Sequence of chain 11.A:
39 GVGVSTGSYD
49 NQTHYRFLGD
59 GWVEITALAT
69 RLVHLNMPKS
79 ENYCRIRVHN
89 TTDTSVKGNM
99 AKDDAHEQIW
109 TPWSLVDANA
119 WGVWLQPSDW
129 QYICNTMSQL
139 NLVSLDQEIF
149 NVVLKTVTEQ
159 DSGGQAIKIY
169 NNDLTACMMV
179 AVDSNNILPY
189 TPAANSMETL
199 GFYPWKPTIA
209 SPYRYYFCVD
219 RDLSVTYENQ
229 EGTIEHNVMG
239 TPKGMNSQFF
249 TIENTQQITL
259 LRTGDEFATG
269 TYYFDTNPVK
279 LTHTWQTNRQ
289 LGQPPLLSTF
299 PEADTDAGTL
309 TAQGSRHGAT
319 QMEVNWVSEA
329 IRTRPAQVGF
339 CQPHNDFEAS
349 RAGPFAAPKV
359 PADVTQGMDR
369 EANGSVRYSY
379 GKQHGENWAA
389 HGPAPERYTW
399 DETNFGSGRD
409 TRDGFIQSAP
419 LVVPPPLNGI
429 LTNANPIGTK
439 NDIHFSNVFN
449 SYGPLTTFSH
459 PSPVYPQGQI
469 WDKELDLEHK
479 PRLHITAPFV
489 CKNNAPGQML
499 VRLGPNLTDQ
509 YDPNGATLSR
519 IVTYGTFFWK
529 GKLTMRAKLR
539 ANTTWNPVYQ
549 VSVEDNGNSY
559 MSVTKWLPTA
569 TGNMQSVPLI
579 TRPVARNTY

This small molecule binds to this protein.
Small molecule (SMILES): N=c1ccn([C@H]2C[C@H](O[P](=O)(O)OC[C@H]3O[C@@H](n4cnc5c(N)ncnc54)C[C@@H]3O[P](=O)(O)OC[C@H]3O[C@@H](n4cnc5c(N)ncnc54)C[C@@H]3O[P](=O)(O)OC[C@H]3O[C@@H](n4cnc5c(N)ncnc54)C[C@@H]3O)[C@@H](COP(=O)=O)O2)c(=O)[nH]1

Binding-site contacts:
Ligand atom P contacts residue GLN137 of chain 11.A at 3.5 Å.
Ligand atom P contacts residue ASN139 of chain 11.A at 3.7 Å.
Ligand atom O4' contacts residue TRP60 of chain 11.A at 4.2 Å.
Ligand atom OP1 contacts residue PRO276 of chain 11.A at 3.1 Å.
Ligand atom O5' contacts residue GLN137 of chain 11.A at 4.3 Å.
Ligand atom OP2 contacts residue ARG534 of chain 11.A at 3.6 Å.
Ligand atom C3' contacts residue PRO276 of chain 11.A at 3.2 Å (hydrophobic).
Ligand atom C2' contacts residue TRP60 of chain 11.A at 4.1 Å (hydrophobic).
Ligand atom O3' contacts residue GLN137 of chain 11.A at 2.0 Å (h-bond).
Ligand atom O5' contacts residue TRP60 of chain 11.A at 3.8 Å.
Ligand atom C1' contacts residue TRP60 of chain 11.A at 3.5 Å (hydrophobic).
Ligand atom C5 contacts residue TRP60 of chain 11.A at 3.8 Å (hydrophobic).
Ligand atom OP1 contacts residue ASN139 of chain 11.A at 3.1 Å (h-bond).
Ligand atom O3' contacts residue TRP60 of chain 11.A at 4.4 Å.
Ligand atom C8 contacts residue TRP60 of chain 11.A at 4.4 Å (hydrophobic).
Ligand atom C6 contacts residue TRP60 of chain 11.A at 3.4 Å (hydrophobic).
Ligand atom C1' contacts residue GLN137 of chain 11.A at 4.0 Å.
Ligand atom O5' contacts residue PRO276 of chain 11.A at 2.8 Å.
Ligand atom C2 contacts residue TRP60 of chain 11.A at 3.4 Å (hydrophobic).
Ligand atom OP1 contacts residue GLN137 of chain 11.A at 4.4 Å.
Ligand atom C3' contacts residue GLN137 of chain 11.A at 2.6 Å.
Ligand atom OP2 contacts residue ASN139 of chain 11.A at 3.3 Å (h-bond).
Ligand atom N6 contacts residue ASP58 of chain 11.A at 4.3 Å.
Ligand atom OP1 contacts residue ASN275 of chain 11.A at 4.5 Å.
Ligand atom C2' contacts residue GLN137 of chain 11.A at 2.9 Å.
Ligand atom C4' contacts residue PRO276 of chain 11.A at 3.7 Å (hydrophobic).
Ligand atom OP2 contacts residue PRO276 of chain 11.A at 3.9 Å.
Ligand atom OP2 contacts residue GLN137 of chain 11.A at 3.8 Å.
Ligand atom N7 contacts residue TRP60 of chain 11.A at 3.9 Å.
Ligand atom P contacts residue PRO276 of chain 11.A at 3.8 Å.
Ligand atom C4 contacts residue TRP60 of chain 11.A at 3.5 Å (hydrophobic).
Ligand atom O3' contacts residue PRO276 of chain 11.A at 3.4 Å.
Ligand atom C4' contacts residue GLN137 of chain 11.A at 4.1 Å.
Ligand atom C5' contacts residue PRO276 of chain 11.A at 3.7 Å (hydrophobic).
Ligand atom N3 contacts residue TRP60 of chain 11.A at 3.0 Å.
Ligand atom N1 contacts residue TRP60 of chain 11.A at 3.5 Å.
Ligand atom N9 contacts residue TRP60 of chain 11.A at 3.8 Å.
Ligand atom OP2 contacts residue TRP60 of chain 11.A at 4.4 Å.
Ligand atom N6 contacts residue TRP60 of chain 11.A at 3.0 Å.
Ligand atom N6 contacts residue GLY57 of chain 11.A at 3.7 Å.